This small molecule binds to this protein.
Small molecule (SMILES): CC(=O)N[C@H]1[C@H](O[C@H]2[C@H](O)[C@@H](NC(C)=O)CO[C@@H]2CO)O[C@H](CO)[C@@H](O[C@@H]2O[C@H](CO)[C@@H](O)[C@H](O)[C@@H]2O)[C@@H]1O

Sequence of chain 4.A:
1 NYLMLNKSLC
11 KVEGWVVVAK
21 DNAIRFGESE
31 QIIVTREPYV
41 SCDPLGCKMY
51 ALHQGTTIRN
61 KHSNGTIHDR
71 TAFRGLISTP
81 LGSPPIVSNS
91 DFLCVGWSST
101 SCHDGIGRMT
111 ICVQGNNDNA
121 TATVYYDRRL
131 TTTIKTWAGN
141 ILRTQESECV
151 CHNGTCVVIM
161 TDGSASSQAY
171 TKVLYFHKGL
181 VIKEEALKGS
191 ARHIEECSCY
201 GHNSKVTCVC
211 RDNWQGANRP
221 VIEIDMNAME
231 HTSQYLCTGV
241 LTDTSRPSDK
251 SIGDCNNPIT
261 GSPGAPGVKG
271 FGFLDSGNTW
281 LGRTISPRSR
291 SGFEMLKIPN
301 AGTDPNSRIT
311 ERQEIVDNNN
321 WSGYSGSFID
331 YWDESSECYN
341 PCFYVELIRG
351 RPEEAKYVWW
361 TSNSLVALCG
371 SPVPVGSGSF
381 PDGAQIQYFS

Binding-site contacts:
Ligand atom N2 contacts residue TRP359 of chain 4.A at 3.5 Å (h-bond).
Ligand atom C2 contacts residue ASN64 of chain 4.A at 2.3 Å.
Ligand atom C7 contacts residue ASN64 of chain 4.A at 3.4 Å.
Ligand atom C5 contacts residue ASN64 of chain 4.A at 3.7 Å.
Ligand atom C1 contacts residue TRP359 of chain 4.A at 3.8 Å (hydrophobic).
Ligand atom O4 contacts residue TRP359 of chain 4.A at 4.1 Å.
Ligand atom C3 contacts residue TRP359 of chain 4.A at 3.7 Å (hydrophobic).
Ligand atom C5 contacts residue TRP359 of chain 4.A at 4.0 Å (hydrophobic).
Ligand atom C2 contacts residue TRP359 of chain 4.A at 4.1 Å (hydrophobic).
Ligand atom O5 contacts residue ASN64 of chain 4.A at 2.4 Å (h-bond).
Ligand atom C8 contacts residue ASN64 of chain 4.A at 4.5 Å.
Ligand atom O3 contacts residue TRP359 of chain 4.A at 4.2 Å.
Ligand atom C4 contacts residue TRP359 of chain 4.A at 4.3 Å (hydrophobic).
Ligand atom N2 contacts residue ASN64 of chain 4.A at 2.8 Å (h-bond).
Ligand atom O7 contacts residue ASN64 of chain 4.A at 3.7 Å.
Ligand atom C4 contacts residue ASN64 of chain 4.A at 4.2 Å.
Ligand atom C1 contacts residue ASN64 of chain 4.A at 1.4 Å.
Ligand atom O5 contacts residue TRP359 of chain 4.A at 4.4 Å.
Ligand atom O7 contacts residue TRP359 of chain 4.A at 4.2 Å.
Ligand atom C7 contacts residue TRP359 of chain 4.A at 4.1 Å (hydrophobic).
Ligand atom C3 contacts residue ASN64 of chain 4.A at 3.7 Å.
Ligand atom C8 contacts residue TRP359 of chain 4.A at 3.7 Å (hydrophobic).